Binding-site contacts:
Ligand atom C7 contacts residue ASP82 of chain 2.B at 3.9 Å.
Ligand atom C2 contacts residue ASN101 of chain 2.B at 3.7 Å.
Ligand atom C6 contacts residue LYS212 of chain 2.B at 3.9 Å.
Ligand atom C6 contacts residue PHE179 of chain 2.B at 3.8 Å (hydrophobic).
Ligand atom C6 contacts residue ARG246 of chain 2.B at 3.8 Å.
Ligand atom N1 contacts residue ASN101 of chain 2.B at 3.3 Å (h-bond).
Ligand atom N1 contacts residue ARG246 of chain 2.B at 3.7 Å.
Ligand atom N2 contacts residue ASN101 of chain 2.B at 2.8 Å (h-bond).
Ligand atom N1 contacts residue ILE103 of chain 2.B at 3.5 Å.
Ligand atom N8 contacts residue ARG246 of chain 2.B at 3.4 Å.
Ligand atom N2 contacts residue ASP173 of chain 2.B at 2.9 Å (salt-bridge).
Ligand atom C4 contacts residue ASP173 of chain 2.B at 4.0 Å.
Ligand atom C7 contacts residue ARG246 of chain 2.B at 3.5 Å.
Ligand atom O4 contacts residue MET125 of chain 2.B at 4.0 Å.
Ligand atom N5 contacts residue LYS212 of chain 2.B at 3.0 Å (salt-bridge).
Ligand atom N3 contacts residue MET125 of chain 2.B at 3.4 Å (h-bond).
Ligand atom C9 contacts residue ILE103 of chain 2.B at 3.5 Å (hydrophobic).
Ligand atom C6A contacts residue LYS212 of chain 2.B at 3.9 Å.
Ligand atom N2 contacts residue LEU206 of chain 2.B at 4.0 Å.
Ligand atom C2 contacts residue ARG246 of chain 2.B at 4.0 Å.
Ligand atom C4 contacts residue SER208 of chain 2.B at 3.6 Å.
Ligand atom N8 contacts residue ASP82 of chain 2.B at 3.3 Å (salt-bridge).
Ligand atom N3 contacts residue SER208 of chain 2.B at 3.7 Å.
Ligand atom C4 contacts residue ARG246 of chain 2.B at 4.2 Å.
Ligand atom N2 contacts residue MET125 of chain 2.B at 4.2 Å.
Ligand atom N8 contacts residue ILE103 of chain 2.B at 3.6 Å.
Ligand atom C4 contacts residue LYS212 of chain 2.B at 3.6 Å.
Ligand atom C6A contacts residue PHE179 of chain 2.B at 3.8 Å (hydrophobic).
Ligand atom N2 contacts residue VAL123 of chain 2.B at 3.9 Å.
Ligand atom C4 contacts residue MET125 of chain 2.B at 3.7 Å (hydrophobic).
Ligand atom C2 contacts residue ASP173 of chain 2.B at 3.3 Å.
Ligand atom C9 contacts residue ARG246 of chain 2.B at 3.5 Å.
Ligand atom N3 contacts residue ASP173 of chain 2.B at 2.8 Å (salt-bridge).
Ligand atom N5 contacts residue PHE179 of chain 2.B at 3.5 Å.
Ligand atom O4 contacts residue SER208 of chain 2.B at 3.5 Å.
Ligand atom C10 contacts residue ARG246 of chain 2.B at 3.5 Å.
Ligand atom N5 contacts residue ARG246 of chain 2.B at 3.6 Å.
Ligand atom O4 contacts residue LYS212 of chain 2.B at 2.9 Å (salt-bridge).
Ligand atom C2 contacts residue MET125 of chain 2.B at 3.8 Å (hydrophobic).
Ligand atom C10 contacts residue LYS212 of chain 2.B at 3.7 Å.

The protein below binds the small molecule below.
Small molecule (SMILES): Nc1nc2ncc(CO)nc2c(=O)[nH]1

Sequence of chain 2.B:
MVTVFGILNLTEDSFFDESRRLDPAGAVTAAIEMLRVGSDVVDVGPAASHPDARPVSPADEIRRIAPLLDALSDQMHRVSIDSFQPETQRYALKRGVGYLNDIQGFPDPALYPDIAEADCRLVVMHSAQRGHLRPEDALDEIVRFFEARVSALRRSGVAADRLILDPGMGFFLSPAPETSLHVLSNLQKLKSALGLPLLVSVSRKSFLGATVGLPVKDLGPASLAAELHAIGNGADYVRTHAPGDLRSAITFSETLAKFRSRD